A protein and the small-molecule ligand that binds it are described below.
Small molecule (SMILES): CN(C)C(=O)COc1ccc2ccccc2c1

Sequence of chain 1.A:
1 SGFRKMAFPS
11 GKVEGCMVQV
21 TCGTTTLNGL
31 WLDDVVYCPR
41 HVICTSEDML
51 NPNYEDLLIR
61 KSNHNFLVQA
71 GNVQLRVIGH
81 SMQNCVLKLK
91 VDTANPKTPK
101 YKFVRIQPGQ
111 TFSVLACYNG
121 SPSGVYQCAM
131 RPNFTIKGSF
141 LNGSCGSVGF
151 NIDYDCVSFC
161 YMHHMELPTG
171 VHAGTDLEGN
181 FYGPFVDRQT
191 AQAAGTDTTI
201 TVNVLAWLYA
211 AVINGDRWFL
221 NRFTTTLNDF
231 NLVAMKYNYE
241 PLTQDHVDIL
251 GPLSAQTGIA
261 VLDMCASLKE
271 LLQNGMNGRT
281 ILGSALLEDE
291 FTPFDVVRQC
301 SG

Binding-site contacts:
Ligand atom C14 contacts residue GLN299 of chain 1.B at 4.0 Å.
Ligand atom C09 contacts residue SER123 of chain 1.A at 3.7 Å.
Ligand atom C15 contacts residue GLN299 of chain 1.B at 3.9 Å.
Ligand atom C04 contacts residue PHE8 of chain 1.B at 3.6 Å (hydrophobic).
Ligand atom N02 contacts residue PHE8 of chain 1.B at 3.7 Å.
Ligand atom C01 contacts residue GLN127 of chain 1.B at 3.5 Å.
Ligand atom C01 contacts residue ASP295 of chain 1.B at 3.5 Å.
Ligand atom C03 contacts residue PHE8 of chain 1.B at 3.6 Å (hydrophobic).
Ligand atom C10 contacts residue SER123 of chain 1.A at 3.5 Å.
Ligand atom C14 contacts residue LEU141 of chain 1.A at 4.0 Å (hydrophobic).
Ligand atom N02 contacts residue MET6 of chain 1.B at 4.1 Å.
Ligand atom C13 contacts residue ARG298 of chain 1.B at 3.8 Å.
Ligand atom O07 contacts residue PHE8 of chain 1.B at 3.5 Å.
Ligand atom C11 contacts residue ARG298 of chain 1.B at 3.7 Å.
Ligand atom C13 contacts residue LEU141 of chain 1.A at 4.0 Å (hydrophobic).
Ligand atom C13 contacts residue TYR118 of chain 1.A at 3.4 Å (hydrophobic).
Ligand atom C10 contacts residue ARG298 of chain 1.B at 3.6 Å.
Ligand atom C09 contacts residue ARG298 of chain 1.B at 3.5 Å.
Ligand atom C08 contacts residue ARG298 of chain 1.B at 3.7 Å.
Ligand atom C08 contacts residue SER123 of chain 1.A at 3.3 Å.
Ligand atom O05 contacts residue PHE8 of chain 1.B at 4.1 Å.
Ligand atom C06 contacts residue SER123 of chain 1.A at 3.1 Å.
Ligand atom C14 contacts residue ARG298 of chain 1.B at 3.5 Å.
Ligand atom C17 contacts residue ARG298 of chain 1.B at 3.5 Å.
Ligand atom C13 contacts residue GLY302 of chain 1.B at 3.5 Å.
Ligand atom C16 contacts residue ARG298 of chain 1.B at 3.8 Å.
Ligand atom C12 contacts residue TYR118 of chain 1.A at 3.9 Å (hydrophobic).
Ligand atom O05 contacts residue ARG298 of chain 1.B at 3.3 Å.
Ligand atom C06 contacts residue PHE8 of chain 1.B at 3.6 Å (hydrophobic).
Ligand atom O07 contacts residue SER123 of chain 1.A at 3.2 Å (h-bond).
Ligand atom C17 contacts residue SER123 of chain 1.A at 3.8 Å.
Ligand atom C15 contacts residue MET6 of chain 1.B at 4.2 Å (hydrophobic).
Ligand atom C14 contacts residue TYR118 of chain 1.A at 3.8 Å (hydrophobic).
Ligand atom C01 contacts residue PHE8 of chain 1.B at 4.0 Å (hydrophobic).
Ligand atom C11 contacts residue SER123 of chain 1.A at 3.7 Å.
Ligand atom C16 contacts residue SER123 of chain 1.A at 4.0 Å.
Ligand atom C15 contacts residue ARG298 of chain 1.B at 3.6 Å.
Ligand atom C03 contacts residue ALA7 of chain 1.B at 3.4 Å (hydrophobic).
Ligand atom C12 contacts residue GLY302 of chain 1.B at 3.8 Å.
Ligand atom C03 contacts residue MET6 of chain 1.B at 3.2 Å (hydrophobic).

Sequence of chain 1.B:
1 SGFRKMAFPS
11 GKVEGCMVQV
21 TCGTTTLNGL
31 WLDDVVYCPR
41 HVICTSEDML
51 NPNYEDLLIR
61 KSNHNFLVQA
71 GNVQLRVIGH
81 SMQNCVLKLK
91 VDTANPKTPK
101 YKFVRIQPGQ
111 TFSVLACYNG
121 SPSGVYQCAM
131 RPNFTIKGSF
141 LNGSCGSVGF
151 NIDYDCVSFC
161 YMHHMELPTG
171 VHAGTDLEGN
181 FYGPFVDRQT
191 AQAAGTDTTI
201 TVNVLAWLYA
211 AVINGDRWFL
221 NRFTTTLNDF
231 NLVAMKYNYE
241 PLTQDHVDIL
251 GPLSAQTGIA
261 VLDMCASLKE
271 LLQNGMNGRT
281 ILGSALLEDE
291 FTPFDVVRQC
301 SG